The small molecule below binds the protein below.
Small molecule (SMILES): CC(C)NC[C@H](O)c1ccc(O)c(O)c1

Binding-site contacts:
Ligand atom CAL contacts residue VAL285 of chain 1.A at 4.0 Å (hydrophobic).
Ligand atom OAA contacts residue ASP284 of chain 1.A at 2.3 Å (salt-bridge).
Ligand atom CAI contacts residue ASP284 of chain 1.A at 4.2 Å.
Ligand atom CAN contacts residue VAL285 of chain 1.A at 3.9 Å (hydrophobic).
Ligand atom OAC contacts residue PHE435 of chain 1.A at 4.0 Å.
Ligand atom CAI contacts residue ASN457 of chain 1.A at 3.2 Å.
Ligand atom CAH contacts residue PHE434 of chain 1.A at 3.9 Å (hydrophobic).
Ligand atom OAB contacts residue ASN438 of chain 1.A at 2.7 Å (h-bond).
Ligand atom NAD contacts residue TYR461 of chain 1.A at 3.4 Å (h-bond).
Ligand atom OAC contacts residue SER375 of chain 1.A at 4.2 Å.
Ligand atom CAK contacts residue PHE364 of chain 1.A at 3.5 Å (hydrophobic).
Ligand atom OAA contacts residue VAL288 of chain 1.A at 4.0 Å.
Ligand atom CAG contacts residue PHE364 of chain 1.A at 3.8 Å (hydrophobic).
Ligand atom CAL contacts residue VAL288 of chain 1.A at 4.2 Å (hydrophobic).
Ligand atom CAG contacts residue ASN457 of chain 1.A at 4.1 Å.
Ligand atom OAC contacts residue SER374 of chain 1.A at 2.9 Å (h-bond).
Ligand atom CAK contacts residue ASN438 of chain 1.A at 4.1 Å.
Ligand atom NAD contacts residue ASN457 of chain 1.A at 3.7 Å.
Ligand atom CAJ contacts residue PHE364 of chain 1.A at 4.2 Å (hydrophobic).
Ligand atom CAE contacts residue ASN457 of chain 1.A at 3.9 Å.
Ligand atom OAB contacts residue SER374 of chain 1.A at 3.3 Å (h-bond).
Ligand atom CAG contacts residue ASP284 of chain 1.A at 3.3 Å.
Ligand atom CAM contacts residue ASN438 of chain 1.A at 3.8 Å.
Ligand atom CAF contacts residue PHE364 of chain 1.A at 3.8 Å (hydrophobic).
Ligand atom OAA contacts residue ASN457 of chain 1.A at 3.7 Å.
Ligand atom CAE contacts residue PHE434 of chain 1.A at 3.7 Å (hydrophobic).
Ligand atom CAI contacts residue TRP280 of chain 1.A at 4.2 Å (hydrophobic).
Ligand atom OAB contacts residue PHE364 of chain 1.A at 3.5 Å.
Ligand atom NAD contacts residue ASP284 of chain 1.A at 2.3 Å (salt-bridge).
Ligand atom OAA contacts residue TYR461 of chain 1.A at 3.4 Å (h-bond).
Ligand atom CAJ contacts residue ASP284 of chain 1.A at 3.3 Å.
Ligand atom CAJ contacts residue THR281 of chain 1.A at 4.1 Å.
Ligand atom CAM contacts residue SER374 of chain 1.A at 4.1 Å.
Ligand atom CAO contacts residue PHE435 of chain 1.A at 4.2 Å (hydrophobic).
Ligand atom CAJ contacts residue TRP280 of chain 1.A at 3.7 Å (hydrophobic).
Ligand atom CAK contacts residue PHE434 of chain 1.A at 3.7 Å (hydrophobic).
Ligand atom CAM contacts residue PHE364 of chain 1.A at 3.7 Å (hydrophobic).
Ligand atom CAF contacts residue ASP284 of chain 1.A at 3.0 Å.
Ligand atom CAE contacts residue ASP284 of chain 1.A at 3.2 Å.
Ligand atom CAO contacts residue SER374 of chain 1.A at 4.0 Å.

Sequence of chain 1.A:
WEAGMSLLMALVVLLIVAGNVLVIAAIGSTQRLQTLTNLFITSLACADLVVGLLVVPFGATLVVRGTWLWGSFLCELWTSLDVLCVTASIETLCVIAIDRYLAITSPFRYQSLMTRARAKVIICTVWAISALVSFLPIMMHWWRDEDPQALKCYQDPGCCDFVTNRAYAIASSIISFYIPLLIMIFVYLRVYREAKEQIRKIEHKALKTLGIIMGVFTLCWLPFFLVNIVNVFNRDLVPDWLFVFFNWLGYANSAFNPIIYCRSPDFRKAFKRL